Sequence of chain 1.B:
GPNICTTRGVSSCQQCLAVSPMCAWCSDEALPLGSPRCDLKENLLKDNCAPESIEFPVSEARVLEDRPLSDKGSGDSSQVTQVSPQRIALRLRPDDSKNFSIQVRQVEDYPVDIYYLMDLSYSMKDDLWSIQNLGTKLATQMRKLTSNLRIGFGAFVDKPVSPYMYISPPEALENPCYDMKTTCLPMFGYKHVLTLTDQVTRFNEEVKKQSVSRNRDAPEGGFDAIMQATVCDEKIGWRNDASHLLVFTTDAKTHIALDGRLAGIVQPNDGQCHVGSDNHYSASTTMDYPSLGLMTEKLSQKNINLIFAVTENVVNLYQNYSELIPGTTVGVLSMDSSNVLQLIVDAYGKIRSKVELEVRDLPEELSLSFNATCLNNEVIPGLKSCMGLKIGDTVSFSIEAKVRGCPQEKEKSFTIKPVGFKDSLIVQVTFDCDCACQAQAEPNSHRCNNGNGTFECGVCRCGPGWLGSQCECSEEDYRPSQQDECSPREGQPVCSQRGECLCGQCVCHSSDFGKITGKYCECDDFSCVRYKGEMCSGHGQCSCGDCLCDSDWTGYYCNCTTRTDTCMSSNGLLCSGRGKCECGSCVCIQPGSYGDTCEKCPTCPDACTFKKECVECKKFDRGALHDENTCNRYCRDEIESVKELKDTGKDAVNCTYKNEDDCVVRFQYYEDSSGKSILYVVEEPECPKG

Binding-site contacts:
Ligand atom C7 contacts residue NAG1 of chain 1.U at 3.5 Å.
Ligand atom C8 contacts residue GLU400 of chain 1.B at 3.1 Å.
Ligand atom C8 contacts residue SER369 of chain 1.B at 4.5 Å.
Ligand atom O7 contacts residue ASN371 of chain 1.B at 3.0 Å (h-bond).
Ligand atom C4 contacts residue ASN371 of chain 1.B at 4.2 Å.
Ligand atom O7 contacts residue NAG1 of chain 1.U at 3.4 Å (h-bond).
Ligand atom C7 contacts residue ASN371 of chain 1.B at 3.5 Å.
Ligand atom C3 contacts residue ASN371 of chain 1.B at 3.5 Å.
Ligand atom C8 contacts residue NAG1 of chain 1.U at 4.0 Å.
Ligand atom C5 contacts residue ASN371 of chain 1.B at 3.7 Å.
Ligand atom C7 contacts residue GLU400 of chain 1.B at 4.0 Å.
Ligand atom C2 contacts residue ASN371 of chain 1.B at 2.4 Å.
Ligand atom C7 contacts residue SER398 of chain 1.B at 4.3 Å.
Ligand atom N2 contacts residue NAG1 of chain 1.U at 3.5 Å.
Ligand atom O5 contacts residue PRO381 of chain 1.B at 4.0 Å.
Ligand atom C1 contacts residue ASN371 of chain 1.B at 1.4 Å.
Ligand atom C2 contacts residue NAG1 of chain 1.U at 3.5 Å.
Ligand atom O3 contacts residue ASN371 of chain 1.B at 3.5 Å (h-bond).
Ligand atom C3 contacts residue NAG1 of chain 1.U at 3.9 Å.
Ligand atom C1 contacts residue PRO381 of chain 1.B at 4.3 Å (hydrophobic).
Ligand atom O5 contacts residue ASN371 of chain 1.B at 2.4 Å (h-bond).
Ligand atom O7 contacts residue GLU400 of chain 1.B at 2.8 Å (salt-bridge).
Ligand atom O3 contacts residue NAG1 of chain 1.U at 4.3 Å.
Ligand atom O7 contacts residue SER398 of chain 1.B at 3.3 Å (h-bond).
Ligand atom N2 contacts residue ASN371 of chain 1.B at 3.4 Å (h-bond).

This protein binds this small molecule.
Small molecule (SMILES): CC(=O)N[C@H]1[C@H](O[C@H]2[C@H](O)[C@@H](NC(C)=O)CO[C@@H]2CO)O[C@H](CO)[C@@H](O)[C@@H]1O